Binding-site contacts:
Ligand atom N contacts residue PRO93 of chain 1.A at 3.3 Å (h-bond).
Ligand atom C17 contacts residue LEU18 of chain 1.A at 3.8 Å (hydrophobic).
Ligand atom C16 contacts residue LEU18 of chain 1.A at 3.6 Å (hydrophobic).
Ligand atom C14 contacts residue ALA39 of chain 1.A at 3.7 Å (hydrophobic).
Ligand atom O contacts residue PRO93 of chain 1.A at 3.3 Å (h-bond).
Ligand atom C16 contacts residue CYS92 of chain 1.A at 3.1 Å (hydrophobic).
Ligand atom N05 contacts residue PHE91 of chain 1.A at 3.4 Å.
Ligand atom C15 contacts residue MET89 of chain 1.A at 3.5 Å (hydrophobic).
Ligand atom C24 contacts residue PRO93 of chain 1.A at 3.5 Å (hydrophobic).
Ligand atom C11 contacts residue MET145 of chain 1.A at 3.7 Å (hydrophobic).
Ligand atom C19 contacts residue GLY95 of chain 1.A at 3.6 Å.
Ligand atom C18 contacts residue GLY95 of chain 1.A at 3.7 Å.
Ligand atom C17 contacts residue PHE91 of chain 1.A at 3.8 Å (hydrophobic).
Ligand atom C20 contacts residue GLY95 of chain 1.A at 3.8 Å.
Ligand atom C08 contacts residue GLY19 of chain 1.A at 3.6 Å.
Ligand atom C10 contacts residue LEU18 of chain 1.A at 3.5 Å (hydrophobic).
Ligand atom N03 contacts residue MET145 of chain 1.A at 3.6 Å.
Ligand atom C10 contacts residue MET145 of chain 1.A at 3.5 Å (hydrophobic).
Ligand atom C02 contacts residue GLY21 of chain 1.A at 3.8 Å.
Ligand atom O01 contacts residue THR159 of chain 1.A at 3.5 Å (h-bond).
Ligand atom C11 contacts residue GLU90 of chain 1.A at 3.8 Å.
Ligand atom C17 contacts residue CYS92 of chain 1.A at 3.1 Å (hydrophobic).
Ligand atom C17 contacts residue PRO93 of chain 1.A at 3.7 Å (hydrophobic).
Ligand atom N05 contacts residue LEU18 of chain 1.A at 3.5 Å.
Ligand atom C03 contacts residue VAL26 of chain 1.A at 3.7 Å (hydrophobic).
Ligand atom N04 contacts residue CYS92 of chain 1.A at 3.5 Å (h-bond).
Ligand atom C09 contacts residue VAL26 of chain 1.A at 3.8 Å (hydrophobic).
Ligand atom C15 contacts residue GLU90 of chain 1.A at 3.7 Å.
Ligand atom C15 contacts residue VAL71 of chain 1.A at 3.6 Å (hydrophobic).
Ligand atom N04 contacts residue MET145 of chain 1.A at 3.5 Å.
Ligand atom C17 contacts residue GLY95 of chain 1.A at 3.8 Å.
Ligand atom N03 contacts residue LEU18 of chain 1.A at 3.6 Å.
Ligand atom N02 contacts residue VAL26 of chain 1.A at 3.6 Å.
Ligand atom C14 contacts residue MET89 of chain 1.A at 3.7 Å (hydrophobic).
Ligand atom C contacts residue PRO93 of chain 1.A at 3.1 Å (hydrophobic).
Ligand atom C02 contacts residue VAL26 of chain 1.A at 3.7 Å (hydrophobic).
Ligand atom C02 contacts residue ALA24 of chain 1.A at 3.8 Å (hydrophobic).
Ligand atom N05 contacts residue CYS92 of chain 1.A at 2.9 Å (h-bond).
Ligand atom C04 contacts residue ASP160 of chain 1.A at 3.7 Å.
Ligand atom O contacts residue ARG28 of chain 1.A at 3.6 Å.

Sequence of chain 1.A:
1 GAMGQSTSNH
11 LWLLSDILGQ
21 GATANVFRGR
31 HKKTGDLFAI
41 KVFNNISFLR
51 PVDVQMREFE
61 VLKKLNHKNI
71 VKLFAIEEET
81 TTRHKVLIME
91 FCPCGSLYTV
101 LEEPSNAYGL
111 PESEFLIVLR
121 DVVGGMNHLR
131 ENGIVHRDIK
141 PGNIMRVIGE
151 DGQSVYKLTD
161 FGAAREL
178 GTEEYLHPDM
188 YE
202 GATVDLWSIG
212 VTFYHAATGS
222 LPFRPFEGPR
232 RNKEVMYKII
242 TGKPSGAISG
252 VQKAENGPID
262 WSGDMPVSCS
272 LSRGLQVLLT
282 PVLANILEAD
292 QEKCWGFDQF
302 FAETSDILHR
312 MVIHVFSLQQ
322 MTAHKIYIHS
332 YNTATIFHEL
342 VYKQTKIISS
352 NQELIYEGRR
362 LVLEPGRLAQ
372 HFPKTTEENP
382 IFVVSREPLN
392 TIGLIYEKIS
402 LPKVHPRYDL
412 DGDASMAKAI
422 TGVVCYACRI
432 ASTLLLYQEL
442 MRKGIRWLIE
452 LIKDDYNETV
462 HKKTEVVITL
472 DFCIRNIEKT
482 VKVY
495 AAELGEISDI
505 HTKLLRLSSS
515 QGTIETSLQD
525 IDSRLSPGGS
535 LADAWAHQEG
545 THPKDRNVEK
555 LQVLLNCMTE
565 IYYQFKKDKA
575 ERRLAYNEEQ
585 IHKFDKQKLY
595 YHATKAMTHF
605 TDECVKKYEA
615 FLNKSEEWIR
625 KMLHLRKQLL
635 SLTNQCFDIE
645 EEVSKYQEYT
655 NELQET

This protein binds this small molecule.
Small molecule (SMILES): O=C(NCCCNc1nc(Nc2cccc(N3CCCC3=O)c2)ncc1C1CC1)C1CCC1